A protein and the small-molecule ligand that binds it are described below.
Small molecule (SMILES): CC[C@H](C)[C@H](NC(=O)[C@H](C)N)C(=O)N[C@@H](CC(C)C)C(=O)N[C@@H](CC1=NC=NC1)C(=O)N[C@@H](CCCN=C(N)N)C(=O)N[C@@H](CC(C)C)C(=O)N[C@@H](CC(C)C)C(=O)N[C@@H](CCC(N)=O)C(=O)N[C@H](C=O)CC(=O)O

Binding-site contacts:
Ligand atom CD1 contacts residue ILE61 of chain 1.B at 3.6 Å (hydrophobic).
Ligand atom CG1 contacts residue GLU245 of chain 1.B at 3.4 Å.
Ligand atom CA contacts residue LYS65 of chain 1.B at 3.9 Å.
Ligand atom C contacts residue LYS65 of chain 1.B at 3.8 Å.
Ligand atom CA contacts residue VAL79 of chain 1.B at 4.0 Å (hydrophobic).
Ligand atom CD contacts residue LEU75 of chain 1.B at 4.0 Å (hydrophobic).
Ligand atom CD1 contacts residue ASP241 of chain 1.B at 3.7 Å.
Ligand atom N contacts residue GLU245 of chain 1.B at 4.1 Å.
Ligand atom NE2 contacts residue LEU75 of chain 1.B at 3.2 Å.
Ligand atom CG contacts residue LEU75 of chain 1.B at 3.5 Å (hydrophobic).
Ligand atom CD2 contacts residue LEU82 of chain 1.B at 3.9 Å (hydrophobic).
Ligand atom CG2 contacts residue LEU242 of chain 1.B at 3.8 Å (hydrophobic).
Ligand atom N contacts residue LEU242 of chain 1.B at 4.0 Å.
Ligand atom CB contacts residue LEU242 of chain 1.B at 4.0 Å (hydrophobic).
Ligand atom CD2 contacts residue GLU83 of chain 1.B at 3.6 Å.
Ligand atom CA contacts residue GLU245 of chain 1.B at 3.6 Å.
Ligand atom CD2 contacts residue VAL79 of chain 1.B at 4.0 Å (hydrophobic).
Ligand atom CG contacts residue ILE61 of chain 1.B at 4.1 Å (hydrophobic).
Ligand atom CD1 contacts residue LEU82 of chain 1.B at 3.8 Å (hydrophobic).
Ligand atom CB contacts residue GLU245 of chain 1.B at 3.4 Å.
Ligand atom CA contacts residue GLU245 of chain 1.B at 3.6 Å.
Ligand atom O contacts residue ILE61 of chain 1.B at 4.0 Å.
Ligand atom CE1 contacts residue LEU75 of chain 1.B at 3.4 Å (hydrophobic).
Ligand atom CD2 contacts residue LEU75 of chain 1.B at 3.7 Å (hydrophobic).
Ligand atom CD1 contacts residue LEU242 of chain 1.B at 3.6 Å (hydrophobic).
Ligand atom CB contacts residue LEU75 of chain 1.B at 3.6 Å (hydrophobic).
Ligand atom CD2 contacts residue ILE61 of chain 1.B at 3.7 Å (hydrophobic).
Ligand atom N contacts residue GLU245 of chain 1.B at 2.8 Å (salt-bridge).
Ligand atom CD1 contacts residue GLU245 of chain 1.B at 3.9 Å.
Ligand atom CD2 contacts residue MET246 of chain 1.B at 4.0 Å (hydrophobic).
Ligand atom C contacts residue GLU245 of chain 1.B at 3.6 Å.
Ligand atom NE2 contacts residue LEU75 of chain 1.B at 3.8 Å.
Ligand atom CD2 contacts residue VAL79 of chain 1.B at 3.4 Å (hydrophobic).
Ligand atom O contacts residue LYS65 of chain 1.B at 3.0 Å (salt-bridge).
Ligand atom CD1 contacts residue LEU75 of chain 1.B at 4.0 Å (hydrophobic).
Ligand atom CA contacts residue LYS65 of chain 1.B at 3.8 Å.
Ligand atom CD1 contacts residue VAL79 of chain 1.B at 3.7 Å (hydrophobic).
Ligand atom CB contacts residue ILE61 of chain 1.B at 4.0 Å (hydrophobic).
Ligand atom CD1 contacts residue GLN78 of chain 1.B at 3.8 Å.
Ligand atom CD2 contacts residue GLN78 of chain 1.B at 3.7 Å.

Sequence of chain 1.B:
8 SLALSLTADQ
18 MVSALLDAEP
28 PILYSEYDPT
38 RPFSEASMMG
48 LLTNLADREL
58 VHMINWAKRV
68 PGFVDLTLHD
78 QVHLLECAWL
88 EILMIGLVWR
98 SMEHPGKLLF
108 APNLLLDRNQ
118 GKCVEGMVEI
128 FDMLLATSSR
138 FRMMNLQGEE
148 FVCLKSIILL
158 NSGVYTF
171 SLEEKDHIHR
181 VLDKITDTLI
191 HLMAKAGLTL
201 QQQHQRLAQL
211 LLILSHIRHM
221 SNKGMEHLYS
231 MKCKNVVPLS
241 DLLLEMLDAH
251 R